Sequence of chain 1.D:
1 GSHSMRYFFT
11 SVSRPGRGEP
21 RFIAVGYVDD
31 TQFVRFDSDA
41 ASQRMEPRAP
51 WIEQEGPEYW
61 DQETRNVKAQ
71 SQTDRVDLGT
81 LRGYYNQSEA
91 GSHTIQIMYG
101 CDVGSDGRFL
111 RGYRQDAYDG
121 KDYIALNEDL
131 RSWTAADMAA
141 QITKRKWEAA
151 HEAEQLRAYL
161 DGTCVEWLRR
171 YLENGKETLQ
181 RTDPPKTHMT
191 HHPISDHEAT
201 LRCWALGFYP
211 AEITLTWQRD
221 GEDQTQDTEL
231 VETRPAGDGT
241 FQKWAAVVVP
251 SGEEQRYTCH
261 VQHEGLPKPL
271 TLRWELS

The protein below binds the small molecule below.
Small molecule (SMILES): CC[C@H](C)[C@H](N)C(=O)N[C@@H](CC(C)C)C(=O)N[C@@H](CCCN=C(N)N)C(=O)NCC(=O)N[C@@H](CO)C(=O)N[C@H](C(=O)N[C@@H](C)C(=O)N[C@@H](CC1=NC=NC1)C(=O)N[C@@H](CCCCN)C(=O)O)C(C)C

Binding-site contacts:
Ligand atom CD2 contacts residue VAL76 of chain 1.D at 3.4 Å (hydrophobic).
Ligand atom CB contacts residue GLU152 of chain 1.D at 3.4 Å.
Ligand atom N contacts residue TYR7 of chain 1.D at 3.1 Å (h-bond).
Ligand atom CE contacts residue ASP116 of chain 1.D at 3.1 Å.
Ligand atom C contacts residue TYR7 of chain 1.D at 3.2 Å (hydrophobic).
Ligand atom CD2 contacts residue TYR7 of chain 1.D at 3.5 Å (hydrophobic).
Ligand atom CD2 contacts residue PHE9 of chain 1.D at 3.5 Å (hydrophobic).
Ligand atom NZ contacts residue ASP116 of chain 1.D at 2.7 Å (salt-bridge).
Ligand atom CG2 contacts residue GLU63 of chain 1.D at 3.5 Å.
Ligand atom CG2 contacts residue TYR171 of chain 1.D at 3.3 Å (hydrophobic).
Ligand atom N contacts residue ASP77 of chain 1.D at 2.9 Å (salt-bridge).
Ligand atom NH2 contacts residue GLU152 of chain 1.D at 2.8 Å (salt-bridge).
Ligand atom CG2 contacts residue TYR59 of chain 1.D at 3.3 Å (hydrophobic).
Ligand atom CG contacts residue GLU63 of chain 1.D at 3.5 Å.
Ligand atom CG2 contacts residue THR73 of chain 1.D at 3.2 Å.
Ligand atom O contacts residue LYS146 of chain 1.D at 2.7 Å (salt-bridge).
Ligand atom CB contacts residue GLU63 of chain 1.D at 3.3 Å.
Ligand atom OXT contacts residue THR143 of chain 1.D at 2.6 Å (h-bond).
Ligand atom C contacts residue THR143 of chain 1.D at 3.5 Å.
Ligand atom CB contacts residue TYR99 of chain 1.D at 3.5 Å (hydrophobic).
Ligand atom CB contacts residue THR73 of chain 1.D at 3.3 Å.
Ligand atom N contacts residue GLU63 of chain 1.D at 2.9 Å (salt-bridge).
Ligand atom NH1 contacts residue GLU152 of chain 1.D at 2.7 Å (salt-bridge).
Ligand atom O contacts residue TYR159 of chain 1.D at 2.6 Å (h-bond).
Ligand atom CD1 contacts residue VAL67 of chain 1.D at 3.4 Å (hydrophobic).
Ligand atom OXT contacts residue TYR84 of chain 1.D at 2.7 Å (h-bond).
Ligand atom CD1 contacts residue TRP167 of chain 1.D at 3.5 Å (hydrophobic).
Ligand atom CA contacts residue TYR171 of chain 1.D at 3.5 Å (hydrophobic).
Ligand atom CA contacts residue GLU63 of chain 1.D at 3.5 Å.
Ligand atom CG contacts residue ASP77 of chain 1.D at 3.3 Å.
Ligand atom N contacts residue TYR99 of chain 1.D at 3.1 Å (h-bond).
Ligand atom C contacts residue LYS146 of chain 1.D at 3.5 Å.
Ligand atom O contacts residue TRP147 of chain 1.D at 2.9 Å (h-bond).
Ligand atom CA contacts residue TYR7 of chain 1.D at 3.3 Å (hydrophobic).
Ligand atom O contacts residue TYR7 of chain 1.D at 3.5 Å.
Ligand atom N contacts residue TYR171 of chain 1.D at 2.7 Å (h-bond).
Ligand atom CZ contacts residue GLU152 of chain 1.D at 3.1 Å.
Ligand atom CD2 contacts residue TYR99 of chain 1.D at 3.5 Å (hydrophobic).
Ligand atom CB contacts residue THR143 of chain 1.D at 3.4 Å.
Ligand atom CG1 contacts residue TRP167 of chain 1.D at 3.5 Å (hydrophobic).